Binding-site contacts:
Ligand atom C3 contacts residue ASP59 of chain 2.F at 3.6 Å.
Ligand atom O20 contacts residue PHE80 of chain 2.F at 4.0 Å.
Ligand atom S10 contacts residue GLU36 of chain 2.F at 3.3 Å (salt-bridge).
Ligand atom O20 contacts residue ASN32 of chain 2.F at 3.7 Å.
Ligand atom N7 contacts residue MET64 of chain 2.F at 3.5 Å.
Ligand atom C11 contacts residue GLU36 of chain 2.F at 3.4 Å.
Ligand atom C12 contacts residue ARG62 of chain 2.F at 3.8 Å.
Ligand atom C12 contacts residue GLY63 of chain 2.F at 3.3 Å.
Ligand atom C1 contacts residue ASP59 of chain 2.F at 3.8 Å.
Ligand atom C4 contacts residue MET64 of chain 2.F at 3.7 Å (hydrophobic).
Ligand atom C12 contacts residue PRO65 of chain 2.F at 3.6 Å (hydrophobic).
Ligand atom N9 contacts residue THR152 of chain 2.F at 3.5 Å (h-bond).
Ligand atom C6 contacts residue MET64 of chain 2.F at 3.4 Å (hydrophobic).
Ligand atom C16 contacts residue ARG62 of chain 2.F at 3.5 Å.
Ligand atom C11 contacts residue ARG62 of chain 2.F at 3.9 Å.
Ligand atom C8 contacts residue MET64 of chain 2.F at 3.9 Å (hydrophobic).
Ligand atom S10 contacts residue GLY63 of chain 2.F at 3.8 Å.
Ligand atom C3 contacts residue THR152 of chain 2.F at 3.7 Å.
Ligand atom C22 contacts residue VAL57 of chain 2.F at 3.8 Å (hydrophobic).
Ligand atom C18 contacts residue ILE79 of chain 2.F at 3.8 Å (hydrophobic).
Ligand atom N2 contacts residue ASP59 of chain 2.F at 2.8 Å (salt-bridge).
Ligand atom N2 contacts residue THR152 of chain 2.F at 3.6 Å.
Ligand atom O17 contacts residue MET64 of chain 2.F at 3.7 Å.
Ligand atom N13 contacts residue ARG62 of chain 2.F at 3.6 Å.
Ligand atom N13 contacts residue PRO65 of chain 2.F at 3.5 Å.
Ligand atom C1 contacts residue ASN32 of chain 2.F at 3.8 Å.
Ligand atom C14 contacts residue PRO65 of chain 2.F at 3.9 Å (hydrophobic).
Ligand atom C18 contacts residue HIS101 of chain 2.F at 3.8 Å.
Ligand atom C22 contacts residue ILE29 of chain 2.F at 4.0 Å (hydrophobic).
Ligand atom C21 contacts residue VAL154 of chain 2.F at 3.9 Å (hydrophobic).
Ligand atom C21 contacts residue ILE29 of chain 2.F at 3.7 Å (hydrophobic).
Ligand atom C14 contacts residue ARG62 of chain 2.F at 3.4 Å.
Ligand atom C19 contacts residue ASN32 of chain 2.F at 3.5 Å.
Ligand atom O20 contacts residue ALA105 of chain 2.F at 3.8 Å.
Ligand atom C22 contacts residue ASP59 of chain 2.F at 3.4 Å.
Ligand atom C5 contacts residue ASN32 of chain 2.F at 3.5 Å.
Ligand atom C16 contacts residue GLU36 of chain 2.F at 3.3 Å.
Ligand atom C22 contacts residue VAL154 of chain 2.F at 3.9 Å (hydrophobic).
Ligand atom C15 contacts residue ARG62 of chain 2.F at 3.3 Å.
Ligand atom N9 contacts residue ASP59 of chain 2.F at 3.8 Å.

Sequence of chain 2.F:
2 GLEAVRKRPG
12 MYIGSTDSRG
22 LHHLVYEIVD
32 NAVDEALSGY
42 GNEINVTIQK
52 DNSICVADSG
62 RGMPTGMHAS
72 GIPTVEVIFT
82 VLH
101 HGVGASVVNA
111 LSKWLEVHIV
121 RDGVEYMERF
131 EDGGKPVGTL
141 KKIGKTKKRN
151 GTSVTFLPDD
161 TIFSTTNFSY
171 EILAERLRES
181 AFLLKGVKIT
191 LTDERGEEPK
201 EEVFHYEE

A protein and the small-molecule ligand that binds it are described below.
Small molecule (SMILES): CCc1[nH]c2nc(Sc3cccnc3)nc(OC)c2c1C=O